Binding-site contacts:
Ligand atom C16 contacts residue LYS24 of chain 1.A at 3.8 Å.
Ligand atom C16 contacts residue GLY25 of chain 1.A at 3.9 Å.
Ligand atom C7 contacts residue LEU150 of chain 1.A at 3.9 Å (hydrophobic).
Ligand atom N contacts residue LEU99 of chain 1.A at 2.9 Å (h-bond).
Ligand atom C1 contacts residue LEU99 of chain 1.A at 3.6 Å (hydrophobic).
Ligand atom O contacts residue GLU97 of chain 1.A at 3.6 Å.
Ligand atom C2 contacts residue LEU22 of chain 1.A at 3.7 Å (hydrophobic).
Ligand atom C15 contacts residue GLY23 of chain 1.A at 3.9 Å.
Ligand atom N contacts residue LEU22 of chain 1.A at 3.8 Å.
Ligand atom C11 contacts residue GLY102 of chain 1.A at 3.2 Å.
Ligand atom N20 contacts residue ALA47 of chain 1.A at 3.4 Å.
Ligand atom C25 contacts residue PRO100 of chain 1.A at 3.2 Å (hydrophobic).
Ligand atom C12 contacts residue ALA47 of chain 1.A at 3.4 Å (hydrophobic).
Ligand atom N20 contacts residue VAL78 of chain 1.A at 3.7 Å.
Ligand atom C8 contacts residue GLY102 of chain 1.A at 3.6 Å.
Ligand atom C1 contacts residue GLY102 of chain 1.A at 3.4 Å.
Ligand atom C11 contacts residue TYR98 of chain 1.A at 3.3 Å (hydrophobic).
Ligand atom O contacts residue TYR98 of chain 1.A at 2.7 Å.
Ligand atom C1 contacts residue TYR98 of chain 1.A at 3.8 Å (hydrophobic).
Ligand atom N20 contacts residue GLU97 of chain 1.A at 2.8 Å (salt-bridge).
Ligand atom C contacts residue GLY102 of chain 1.A at 3.5 Å.
Ligand atom C12 contacts residue LEU99 of chain 1.A at 3.5 Å (hydrophobic).
Ligand atom C4 contacts residue LEU150 of chain 1.A at 3.8 Å (hydrophobic).
Ligand atom O contacts residue ALA47 of chain 1.A at 3.4 Å.
Ligand atom C contacts residue LEU22 of chain 1.A at 3.9 Å (hydrophobic).
Ligand atom C8 contacts residue LEU22 of chain 1.A at 3.8 Å (hydrophobic).
Ligand atom C18 contacts residue ARG147 of chain 1.A at 3.8 Å.
Ligand atom C10 contacts residue GLY102 of chain 1.A at 3.4 Å.
Ligand atom C18 contacts residue ASN148 of chain 1.A at 3.8 Å.
Ligand atom C5 contacts residue LEU150 of chain 1.A at 3.4 Å (hydrophobic).
Ligand atom N6 contacts residue LEU150 of chain 1.A at 3.7 Å.
Ligand atom N contacts residue TYR98 of chain 1.A at 3.4 Å.
Ligand atom C12 contacts residue GLU97 of chain 1.A at 3.6 Å.
Ligand atom C1 contacts residue LEU22 of chain 1.A at 3.7 Å (hydrophobic).
Ligand atom C19 contacts residue ARG147 of chain 1.A at 3.7 Å.
Ligand atom C3 contacts residue LEU22 of chain 1.A at 3.6 Å (hydrophobic).
Ligand atom C4 contacts residue ALA47 of chain 1.A at 3.9 Å (hydrophobic).
Ligand atom N20 contacts residue LEU150 of chain 1.A at 3.9 Å.
Ligand atom C11 contacts residue LEU99 of chain 1.A at 3.7 Å (hydrophobic).
Ligand atom O contacts residue LEU99 of chain 1.A at 2.8 Å (h-bond).

Sequence of chain 1.A:
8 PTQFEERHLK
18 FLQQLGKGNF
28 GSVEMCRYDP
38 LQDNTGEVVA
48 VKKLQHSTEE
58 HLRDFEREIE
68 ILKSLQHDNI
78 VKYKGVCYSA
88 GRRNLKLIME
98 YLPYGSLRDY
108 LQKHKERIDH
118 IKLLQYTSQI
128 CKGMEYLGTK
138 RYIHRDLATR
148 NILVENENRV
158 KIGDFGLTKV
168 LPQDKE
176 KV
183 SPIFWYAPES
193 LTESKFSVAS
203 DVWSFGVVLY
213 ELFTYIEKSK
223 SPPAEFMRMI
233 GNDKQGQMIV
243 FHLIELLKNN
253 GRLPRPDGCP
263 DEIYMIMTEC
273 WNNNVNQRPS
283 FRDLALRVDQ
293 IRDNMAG

This small molecule binds to this protein.
Small molecule (SMILES): Cn1cc(-c2ccc3c(c2)[nH]c2c(C(N)=O)cnc(NC4CCCCC4)c23)cn1